This protein binds this small molecule.
Small molecule (SMILES): Nc1ccn([C@H]2C[C@H](O)[C@@H](CO[P](=O)(O)O[P](=O)(O)OP(=O)(O)O)O2)c(=O)n1

Binding-site contacts:
Ligand atom C2 contacts residue HIS533 of chain 1.C at 2.3 Å.
Ligand atom O3' contacts residue ILE332 of chain 1.C at 3.3 Å.
Ligand atom C3' contacts residue ILE332 of chain 1.C at 3.3 Å (hydrophobic).
Ligand atom N1 contacts residue TYR418 of chain 1.C at 3.9 Å.
Ligand atom C2 contacts residue TYR418 of chain 1.C at 4.0 Å (hydrophobic).
Ligand atom C5' contacts residue HIS533 of chain 1.C at 3.3 Å.
Ligand atom O2 contacts residue HIS533 of chain 1.C at 1.3 Å (h-bond).
Ligand atom C5' contacts residue ILE330 of chain 1.C at 4.4 Å (hydrophobic).
Ligand atom N1 contacts residue HIS533 of chain 1.C at 3.5 Å.
Ligand atom C5' contacts residue ARG341 of chain 1.C at 3.3 Å.
Ligand atom O5' contacts residue VAL532 of chain 1.C at 3.7 Å.
Ligand atom O5' contacts residue ARG341 of chain 1.C at 3.3 Å (salt-bridge).
Ligand atom O5' contacts residue HIS533 of chain 1.C at 2.5 Å (h-bond).
Ligand atom C5 contacts residue TYR418 of chain 1.C at 3.0 Å (hydrophobic).
Ligand atom C5' contacts residue ILE332 of chain 1.C at 3.8 Å (hydrophobic).
Ligand atom C6 contacts residue TYR418 of chain 1.C at 3.4 Å (hydrophobic).
Ligand atom C4' contacts residue HIS533 of chain 1.C at 3.5 Å.
Ligand atom N3 contacts residue HIS533 of chain 1.C at 2.9 Å (h-bond).
Ligand atom C4' contacts residue ILE332 of chain 1.C at 4.1 Å (hydrophobic).
Ligand atom N4 contacts residue TYR418 of chain 1.C at 3.7 Å.
Ligand atom C2' contacts residue ILE332 of chain 1.C at 4.5 Å (hydrophobic).
Ligand atom N3 contacts residue TYR418 of chain 1.C at 3.6 Å.
Ligand atom C4 contacts residue TYR418 of chain 1.C at 3.1 Å (hydrophobic).
Ligand atom C1' contacts residue HIS533 of chain 1.C at 3.9 Å.
Ligand atom C4 contacts residue HIS533 of chain 1.C at 4.3 Å.
Ligand atom O5' contacts residue GLN328 of chain 1.C at 4.3 Å.
Ligand atom O4' contacts residue HIS533 of chain 1.C at 2.7 Å (h-bond).

Sequence of chain 1.C:
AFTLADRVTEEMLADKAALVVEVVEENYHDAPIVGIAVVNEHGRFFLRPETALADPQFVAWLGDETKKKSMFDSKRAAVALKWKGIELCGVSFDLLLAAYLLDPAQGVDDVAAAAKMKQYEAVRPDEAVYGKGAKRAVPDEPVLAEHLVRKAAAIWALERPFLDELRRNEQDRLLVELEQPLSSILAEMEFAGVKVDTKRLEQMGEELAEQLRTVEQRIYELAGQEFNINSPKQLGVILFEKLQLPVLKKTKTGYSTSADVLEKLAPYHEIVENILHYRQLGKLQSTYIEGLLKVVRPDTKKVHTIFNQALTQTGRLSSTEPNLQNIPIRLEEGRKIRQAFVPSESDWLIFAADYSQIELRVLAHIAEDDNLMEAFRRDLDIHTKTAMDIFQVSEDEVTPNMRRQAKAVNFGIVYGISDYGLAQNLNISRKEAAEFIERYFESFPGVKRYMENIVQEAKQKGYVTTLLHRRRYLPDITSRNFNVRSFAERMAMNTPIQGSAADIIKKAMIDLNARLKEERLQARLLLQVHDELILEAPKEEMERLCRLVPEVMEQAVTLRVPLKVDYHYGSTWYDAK